Binding-site contacts:
Ligand atom C7 contacts residue LYS398 of chain 1.A at 3.8 Å.
Ligand atom C5 contacts residue SER414 of chain 1.A at 3.9 Å.
Ligand atom O7 contacts residue LYS398 of chain 1.A at 3.4 Å (salt-bridge).
Ligand atom C4 contacts residue ASN400 of chain 1.A at 4.1 Å.
Ligand atom C3 contacts residue ASN400 of chain 1.A at 3.7 Å.
Ligand atom O7 contacts residue ASN400 of chain 1.A at 3.9 Å.
Ligand atom C8 contacts residue GLN412 of chain 1.A at 2.8 Å.
Ligand atom O3 contacts residue TYR411 of chain 1.A at 3.8 Å.
Ligand atom C7 contacts residue ASN400 of chain 1.A at 3.5 Å.
Ligand atom O6 contacts residue VAL410 of chain 1.A at 3.6 Å.
Ligand atom C1 contacts residue SER438 of chain 1.A at 4.0 Å.
Ligand atom O5 contacts residue ASP436 of chain 1.A at 3.8 Å.
Ligand atom O5 contacts residue THR402 of chain 1.A at 3.8 Å.
Ligand atom O6 contacts residue TYR411 of chain 1.A at 3.8 Å.
Ligand atom C7 contacts residue SER438 of chain 1.A at 4.2 Å.
Ligand atom C1 contacts residue SER414 of chain 1.A at 3.6 Å.
Ligand atom C1 contacts residue ASP436 of chain 1.A at 3.9 Å.
Ligand atom N2 contacts residue ASN400 of chain 1.A at 3.1 Å (h-bond).
Ligand atom C2 contacts residue SER414 of chain 1.A at 4.0 Å.
Ligand atom O7 contacts residue TYR411 of chain 1.A at 3.3 Å.
Ligand atom O7 contacts residue VAL410 of chain 1.A at 3.9 Å.
Ligand atom C6 contacts residue VAL410 of chain 1.A at 3.3 Å (hydrophobic).
Ligand atom O7 contacts residue GLN412 of chain 1.A at 3.4 Å (h-bond).
Ligand atom C3 contacts residue SER438 of chain 1.A at 3.9 Å.
Ligand atom O3 contacts residue ASP436 of chain 1.A at 3.7 Å.
Ligand atom C2 contacts residue SER438 of chain 1.A at 3.8 Å.
Ligand atom O4 contacts residue ASP436 of chain 1.A at 3.3 Å (salt-bridge).
Ligand atom C3 contacts residue SER414 of chain 1.A at 3.8 Å.
Ligand atom C8 contacts residue LYS398 of chain 1.A at 3.5 Å.
Ligand atom C7 contacts residue GLN412 of chain 1.A at 3.4 Å.
Ligand atom C8 contacts residue ALA416 of chain 1.A at 3.7 Å (hydrophobic).
Ligand atom C1 contacts residue ASN400 of chain 1.A at 1.4 Å.
Ligand atom C2 contacts residue ASN400 of chain 1.A at 2.4 Å.
Ligand atom C3 contacts residue ASP436 of chain 1.A at 3.6 Å.
Ligand atom O5 contacts residue ASN400 of chain 1.A at 2.2 Å (h-bond).
Ligand atom C7 contacts residue TYR411 of chain 1.A at 4.1 Å (hydrophobic).
Ligand atom N2 contacts residue SER438 of chain 1.A at 3.1 Å (h-bond).
Ligand atom O5 contacts residue SER414 of chain 1.A at 4.0 Å.
Ligand atom C8 contacts residue TYR411 of chain 1.A at 3.9 Å (hydrophobic).
Ligand atom C5 contacts residue ASN400 of chain 1.A at 3.5 Å.

Sequence of chain 1.A:
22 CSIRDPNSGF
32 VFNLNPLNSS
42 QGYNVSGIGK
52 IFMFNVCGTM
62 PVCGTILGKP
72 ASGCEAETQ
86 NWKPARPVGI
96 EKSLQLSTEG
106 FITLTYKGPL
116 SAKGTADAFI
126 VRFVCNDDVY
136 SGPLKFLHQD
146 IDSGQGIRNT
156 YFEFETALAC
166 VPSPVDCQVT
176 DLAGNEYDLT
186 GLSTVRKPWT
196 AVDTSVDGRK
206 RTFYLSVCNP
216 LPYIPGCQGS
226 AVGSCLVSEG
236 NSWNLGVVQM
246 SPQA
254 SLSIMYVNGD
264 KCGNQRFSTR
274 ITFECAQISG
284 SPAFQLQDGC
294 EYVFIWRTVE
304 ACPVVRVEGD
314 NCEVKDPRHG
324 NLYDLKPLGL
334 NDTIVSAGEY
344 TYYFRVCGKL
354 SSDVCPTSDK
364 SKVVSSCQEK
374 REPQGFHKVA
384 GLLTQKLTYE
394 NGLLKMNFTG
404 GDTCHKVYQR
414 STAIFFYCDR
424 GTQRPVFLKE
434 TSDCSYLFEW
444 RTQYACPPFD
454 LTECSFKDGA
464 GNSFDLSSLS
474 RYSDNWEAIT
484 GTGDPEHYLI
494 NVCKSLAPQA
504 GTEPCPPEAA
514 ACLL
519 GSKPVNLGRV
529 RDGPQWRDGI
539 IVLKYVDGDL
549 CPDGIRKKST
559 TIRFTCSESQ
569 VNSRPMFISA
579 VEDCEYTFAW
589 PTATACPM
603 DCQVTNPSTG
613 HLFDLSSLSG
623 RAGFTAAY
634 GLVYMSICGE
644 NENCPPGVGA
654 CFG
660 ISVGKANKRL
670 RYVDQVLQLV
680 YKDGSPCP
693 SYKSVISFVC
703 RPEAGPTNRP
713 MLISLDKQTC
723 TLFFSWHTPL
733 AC

This protein binds this small molecule.
Small molecule (SMILES): CC(=O)N[C@H]1[C@H](O[C@H]2[C@H](O)[C@@H](NC(C)=O)CO[C@@H]2CO)O[C@H](CO)[C@@H](O[C@@H]2O[C@H](CO)[C@@H](O)[C@H](O[C@H]3O[C@H](CO)[C@@H](O)[C@H](O)[C@@H]3O[C@H]3O[C@H](CO)[C@@H](O)[C@H](O)[C@@H]3O[C@H]3O[C@H](CO)[C@@H](O)[C@H](O)[C@@H]3O)[C@@H]2O)[C@@H]1O